Sequence of chain 1.A:
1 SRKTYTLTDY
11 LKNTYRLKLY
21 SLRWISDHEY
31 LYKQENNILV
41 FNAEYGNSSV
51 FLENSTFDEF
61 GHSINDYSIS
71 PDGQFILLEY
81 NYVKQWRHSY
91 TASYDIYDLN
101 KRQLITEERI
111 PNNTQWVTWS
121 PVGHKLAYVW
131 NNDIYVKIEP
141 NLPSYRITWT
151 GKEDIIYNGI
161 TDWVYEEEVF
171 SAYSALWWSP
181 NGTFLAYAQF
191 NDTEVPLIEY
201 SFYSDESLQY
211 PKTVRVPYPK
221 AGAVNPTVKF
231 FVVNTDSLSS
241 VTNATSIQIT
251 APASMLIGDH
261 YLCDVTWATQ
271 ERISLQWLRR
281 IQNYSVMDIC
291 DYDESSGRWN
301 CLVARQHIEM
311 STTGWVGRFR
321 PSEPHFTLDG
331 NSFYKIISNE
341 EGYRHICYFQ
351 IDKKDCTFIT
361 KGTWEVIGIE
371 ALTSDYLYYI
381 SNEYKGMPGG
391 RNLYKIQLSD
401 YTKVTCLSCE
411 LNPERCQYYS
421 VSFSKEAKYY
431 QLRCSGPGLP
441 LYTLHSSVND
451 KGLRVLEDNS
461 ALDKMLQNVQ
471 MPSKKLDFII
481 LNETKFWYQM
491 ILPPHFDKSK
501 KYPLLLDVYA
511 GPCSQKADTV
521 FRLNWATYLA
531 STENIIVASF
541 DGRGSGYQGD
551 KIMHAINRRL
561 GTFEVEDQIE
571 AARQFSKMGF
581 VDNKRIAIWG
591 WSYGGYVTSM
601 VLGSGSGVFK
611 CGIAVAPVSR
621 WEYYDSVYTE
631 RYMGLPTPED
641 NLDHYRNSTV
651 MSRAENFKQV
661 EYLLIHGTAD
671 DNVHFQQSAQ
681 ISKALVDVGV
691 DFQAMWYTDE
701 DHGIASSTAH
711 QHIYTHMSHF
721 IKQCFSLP

Binding-site contacts:
Ligand atom C2 contacts residue ASN47 of chain 1.A at 2.4 Å.
Ligand atom C8 contacts residue PHE41 of chain 1.A at 4.0 Å (hydrophobic).
Ligand atom N2 contacts residue ASN47 of chain 1.A at 2.8 Å (h-bond).
Ligand atom C8 contacts residue VAL40 of chain 1.A at 3.6 Å (hydrophobic).
Ligand atom C7 contacts residue VAL40 of chain 1.A at 4.4 Å (hydrophobic).
Ligand atom O7 contacts residue ASN47 of chain 1.A at 3.2 Å (h-bond).
Ligand atom C3 contacts residue ASN47 of chain 1.A at 3.8 Å.
Ligand atom C8 contacts residue SER49 of chain 1.A at 4.5 Å.
Ligand atom C7 contacts residue SER48 of chain 1.A at 4.2 Å.
Ligand atom C8 contacts residue GLU29 of chain 1.A at 3.5 Å.
Ligand atom O5 contacts residue ASN47 of chain 1.A at 2.4 Å (h-bond).
Ligand atom N2 contacts residue ASN42 of chain 1.A at 4.3 Å.
Ligand atom N2 contacts residue GLU29 of chain 1.A at 4.3 Å.
Ligand atom C1 contacts residue ASN47 of chain 1.A at 1.4 Å.
Ligand atom O7 contacts residue SER48 of chain 1.A at 3.2 Å.
Ligand atom C8 contacts residue SER48 of chain 1.A at 4.4 Å.
Ligand atom C4 contacts residue ASN47 of chain 1.A at 4.2 Å.
Ligand atom C5 contacts residue ASN47 of chain 1.A at 3.6 Å.
Ligand atom C7 contacts residue SER49 of chain 1.A at 3.8 Å.
Ligand atom C7 contacts residue GLU29 of chain 1.A at 4.4 Å.
Ligand atom C8 contacts residue ASN47 of chain 1.A at 4.1 Å.
Ligand atom O7 contacts residue SER49 of chain 1.A at 2.7 Å (h-bond).
Ligand atom O7 contacts residue VAL40 of chain 1.A at 4.2 Å.
Ligand atom C7 contacts residue ASN47 of chain 1.A at 3.2 Å.
Ligand atom C8 contacts residue ASN42 of chain 1.A at 3.8 Å.

A small-molecule ligand and the protein it binds are described below.
Small molecule (SMILES): CC(=O)N[C@@H]1[C@@H](O)[C@H](O)[C@@H](CO)O[C@H]1O